Sequence of chain 1.I:
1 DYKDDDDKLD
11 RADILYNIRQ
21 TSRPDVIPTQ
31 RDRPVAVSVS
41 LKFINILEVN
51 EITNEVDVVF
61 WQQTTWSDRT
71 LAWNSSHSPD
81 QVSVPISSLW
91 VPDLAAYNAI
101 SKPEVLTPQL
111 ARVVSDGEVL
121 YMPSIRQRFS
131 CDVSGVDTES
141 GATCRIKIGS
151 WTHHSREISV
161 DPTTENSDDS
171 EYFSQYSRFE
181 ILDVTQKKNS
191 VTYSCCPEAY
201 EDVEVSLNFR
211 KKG

Sequence of chain 1.H:
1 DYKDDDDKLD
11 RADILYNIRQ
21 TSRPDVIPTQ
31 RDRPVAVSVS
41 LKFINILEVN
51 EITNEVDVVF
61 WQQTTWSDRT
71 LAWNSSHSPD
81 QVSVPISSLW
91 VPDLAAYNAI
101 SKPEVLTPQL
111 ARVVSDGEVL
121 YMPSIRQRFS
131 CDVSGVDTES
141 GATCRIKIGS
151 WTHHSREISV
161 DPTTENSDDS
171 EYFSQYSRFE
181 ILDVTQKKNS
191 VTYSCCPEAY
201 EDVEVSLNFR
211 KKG

Binding-site contacts:
Ligand atom C04 contacts residue MET122 of chain 1.I at 3.6 Å (hydrophobic).
Ligand atom C03 contacts residue MET122 of chain 1.I at 3.8 Å (hydrophobic).
Ligand atom C16 contacts residue MET122 of chain 1.I at 3.7 Å (hydrophobic).
Ligand atom N06 contacts residue MET122 of chain 1.I at 3.6 Å.
Ligand atom N03 contacts residue TYR172 of chain 1.I at 2.9 Å (h-bond).
Ligand atom N01 contacts residue CYS195 of chain 1.H at 3.5 Å (h-bond).
Ligand atom C17 contacts residue GLN63 of chain 1.I at 3.7 Å.
Ligand atom C01 contacts residue GLN63 of chain 1.I at 3.7 Å.
Ligand atom C07 contacts residue TRP151 of chain 1.H at 3.3 Å (hydrophobic).
Ligand atom C16 contacts residue TRP151 of chain 1.H at 3.1 Å (hydrophobic).
Ligand atom S01 contacts residue THR65 of chain 1.I at 3.4 Å.
Ligand atom C10 contacts residue ARG112 of chain 1.I at 3.7 Å.
Ligand atom S01 contacts residue GLN63 of chain 1.I at 3.7 Å.
Ligand atom C08 contacts residue THR152 of chain 1.H at 3.7 Å.
Ligand atom C15 contacts residue TRP151 of chain 1.H at 3.6 Å (hydrophobic).
Ligand atom C13 contacts residue TYR193 of chain 1.H at 3.7 Å (hydrophobic).
Ligand atom C08 contacts residue MET122 of chain 1.I at 3.7 Å (hydrophobic).
Ligand atom C01 contacts residue CYS196 of chain 1.H at 3.7 Å (hydrophobic).
Ligand atom N03 contacts residue TYR193 of chain 1.H at 3.6 Å.
Ligand atom C11 contacts residue TYR200 of chain 1.H at 3.3 Å (hydrophobic).
Ligand atom C04 contacts residue CYS195 of chain 1.H at 3.8 Å (hydrophobic).
Ligand atom N01 contacts residue GLN63 of chain 1.I at 2.9 Å (h-bond).
Ligand atom C04 contacts residue GLN63 of chain 1.I at 3.7 Å.
Ligand atom C19 contacts residue THR65 of chain 1.I at 3.5 Å.
Ligand atom C19 contacts residue THR64 of chain 1.I at 3.8 Å.
Ligand atom N01 contacts residue MET122 of chain 1.I at 3.4 Å (h-bond).
Ligand atom C15 contacts residue TYR97 of chain 1.H at 3.7 Å (hydrophobic).
Ligand atom N03 contacts residue GLN63 of chain 1.I at 3.7 Å.
Ligand atom C19 contacts residue LEU120 of chain 1.I at 3.5 Å (hydrophobic).
Ligand atom N06 contacts residue TRP151 of chain 1.H at 3.1 Å (h-bond).
Ligand atom C04 contacts residue CYS196 of chain 1.H at 3.6 Å (hydrophobic).
Ligand atom C01 contacts residue MET122 of chain 1.I at 3.6 Å (hydrophobic).
Ligand atom C13 contacts residue TYR200 of chain 1.H at 3.6 Å (hydrophobic).
Ligand atom C05 contacts residue TYR200 of chain 1.H at 3.2 Å (hydrophobic).
Ligand atom C20 contacts residue GLN63 of chain 1.I at 3.2 Å.
Ligand atom N05 contacts residue TRP151 of chain 1.H at 3.1 Å (h-bond).
Ligand atom N03 contacts residue CYS195 of chain 1.H at 3.7 Å.
Ligand atom N01 contacts residue CYS196 of chain 1.H at 3.5 Å (h-bond).
Ligand atom N02 contacts residue MET122 of chain 1.I at 3.6 Å.
Ligand atom C09 contacts residue LEU120 of chain 1.I at 3.5 Å (hydrophobic).

The protein below binds the small molecule below.
Small molecule (SMILES): Nc1nc(-c2ccsc2)cc(N(Cc2ccccn2)Cc2ccccn2)n1